Sequence of chain 1.B:
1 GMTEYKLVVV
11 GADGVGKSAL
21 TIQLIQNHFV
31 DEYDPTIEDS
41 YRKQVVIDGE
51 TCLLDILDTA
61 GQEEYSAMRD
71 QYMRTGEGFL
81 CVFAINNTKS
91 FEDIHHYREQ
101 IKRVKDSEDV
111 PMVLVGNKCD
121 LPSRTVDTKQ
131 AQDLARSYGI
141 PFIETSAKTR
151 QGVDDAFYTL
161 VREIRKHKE

Binding-site contacts:
Ligand atom C5' contacts residue GLY14 of chain 1.B at 3.4 Å.
Ligand atom PG contacts residue PRO35 of chain 1.B at 3.5 Å.
Ligand atom O2B contacts residue SER18 of chain 1.B at 2.9 Å (h-bond).
Ligand atom O2G contacts residue MG1 of chain 1.G at 2.0 Å.
Ligand atom O6 contacts residue LYS118 of chain 1.B at 3.3 Å.
Ligand atom C2' contacts residue ASP31 of chain 1.B at 3.5 Å.
Ligand atom O6 contacts residue SER146 of chain 1.B at 3.5 Å.
Ligand atom O1G contacts residue PRO35 of chain 1.B at 2.9 Å (h-bond).
Ligand atom N9 contacts residue LYS118 of chain 1.B at 3.5 Å.
Ligand atom O2' contacts residue ASP31 of chain 1.B at 2.7 Å (salt-bridge).
Ligand atom O2G contacts residue PRO35 of chain 1.B at 3.0 Å (h-bond).
Ligand atom O1A contacts residue ALA19 of chain 1.B at 2.8 Å (h-bond).
Ligand atom O3A contacts residue GLY16 of chain 1.B at 3.0 Å (h-bond).
Ligand atom O2' contacts residue VAL30 of chain 1.B at 3.4 Å (h-bond).
Ligand atom O1G contacts residue ASP13 of chain 1.B at 3.3 Å (salt-bridge).
Ligand atom O2B contacts residue MG1 of chain 1.G at 2.1 Å.
Ligand atom C6 contacts residue LYS118 of chain 1.B at 3.4 Å.
Ligand atom O3' contacts residue ASP31 of chain 1.B at 2.7 Å (salt-bridge).
Ligand atom O6 contacts residue ALA147 of chain 1.B at 2.9 Å (h-bond).
Ligand atom PB contacts residue MG1 of chain 1.G at 3.5 Å.
Ligand atom C6 contacts residue ASP120 of chain 1.B at 3.4 Å.
Ligand atom O1B contacts residue VAL15 of chain 1.B at 3.2 Å (h-bond).
Ligand atom N3B contacts residue GLY14 of chain 1.B at 3.0 Å (h-bond).
Ligand atom O2' contacts residue PHE29 of chain 1.B at 3.4 Å.
Ligand atom C3' contacts residue ASP31 of chain 1.B at 3.2 Å.
Ligand atom O1B contacts residue LYS17 of chain 1.B at 2.7 Å (salt-bridge).
Ligand atom C5 contacts residue LYS118 of chain 1.B at 3.5 Å.
Ligand atom N2 contacts residue ASP120 of chain 1.B at 2.8 Å (salt-bridge).
Ligand atom N7 contacts residue ASN117 of chain 1.B at 3.1 Å (h-bond).
Ligand atom O4' contacts residue LYS118 of chain 1.B at 3.1 Å (salt-bridge).
Ligand atom O6 contacts residue ASN117 of chain 1.B at 3.3 Å (h-bond).
Ligand atom N1 contacts residue ASP120 of chain 1.B at 2.7 Å (salt-bridge).
Ligand atom O1A contacts residue SER18 of chain 1.B at 3.4 Å (h-bond).
Ligand atom O3G contacts residue ASP13 of chain 1.B at 2.8 Å (salt-bridge).
Ligand atom O3G contacts residue LYS17 of chain 1.B at 2.7 Å (salt-bridge).
Ligand atom O1A contacts residue GLY16 of chain 1.B at 3.3 Å.
Ligand atom O1B contacts residue GLY16 of chain 1.B at 3.1 Å (h-bond).
Ligand atom O6 contacts residue ASP120 of chain 1.B at 3.3 Å (salt-bridge).
Ligand atom PG contacts residue MG1 of chain 1.G at 3.3 Å.
Ligand atom O6 contacts residue LYS148 of chain 1.B at 3.3 Å (salt-bridge).

This small molecule binds to this protein.
Small molecule (SMILES): Nc1nc2c(ncn2[C@@H]2O[C@H](CO[P](=O)(O)O[P](=O)(O)NP(=O)(O)O)[C@@H](O)[C@H]2O)c(=O)[nH]1